Sequence of chain 1.B:
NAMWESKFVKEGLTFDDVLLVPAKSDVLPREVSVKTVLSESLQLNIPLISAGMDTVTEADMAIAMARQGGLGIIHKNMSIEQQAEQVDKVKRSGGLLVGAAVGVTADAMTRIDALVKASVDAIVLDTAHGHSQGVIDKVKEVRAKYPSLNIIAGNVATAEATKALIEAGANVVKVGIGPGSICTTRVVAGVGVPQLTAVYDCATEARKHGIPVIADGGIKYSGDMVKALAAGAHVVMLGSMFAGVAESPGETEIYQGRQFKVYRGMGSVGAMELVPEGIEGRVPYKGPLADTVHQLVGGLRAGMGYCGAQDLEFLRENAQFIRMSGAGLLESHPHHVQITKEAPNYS

This protein binds this small molecule.
Small molecule (SMILES): N/C=N\c1c(C(=O)O)ncn1[C@@H]1O[C@H](COP(=O)(O)O)[C@@H](O)[C@H]1O

Binding-site contacts:
Ligand atom N4 contacts residue THR186 of chain 1.B at 3.3 Å (h-bond).
Ligand atom O4 contacts residue GLY181 of chain 1.B at 3.4 Å.
Ligand atom O3 contacts residue ALA52 of chain 1.B at 3.6 Å.
Ligand atom C6 contacts residue ASP217 of chain 1.B at 3.4 Å.
Ligand atom O5 contacts residue GLY240 of chain 1.B at 2.8 Å (h-bond).
Ligand atom O5 contacts residue SER241 of chain 1.B at 3.5 Å (h-bond).
Ligand atom O1 contacts residue GLY293 of chain 1.B at 3.5 Å.
Ligand atom C8 contacts residue TYR264 of chain 1.B at 3.6 Å (hydrophobic).
Ligand atom O3 contacts residue ASP217 of chain 1.B at 2.5 Å (salt-bridge).
Ligand atom N2 contacts residue ILE183 of chain 1.B at 3.7 Å.
Ligand atom C1 contacts residue GLY293 of chain 1.B at 3.8 Å.
Ligand atom O7 contacts residue SER182 of chain 1.B at 2.8 Å (h-bond).
Ligand atom P1 contacts residue SER182 of chain 1.B at 3.6 Å.
Ligand atom N3 contacts residue CYS184 of chain 1.B at 2.7 Å (h-bond).
Ligand atom N4 contacts residue CYS184 of chain 1.B at 2.9 Å (h-bond).
Ligand atom O4 contacts residue GLY218 of chain 1.B at 3.5 Å.
Ligand atom O6 contacts residue TYR264 of chain 1.B at 2.7 Å (h-bond).
Ligand atom C2 contacts residue ILE183 of chain 1.B at 3.2 Å (hydrophobic).
Ligand atom O1 contacts residue GLY268 of chain 1.B at 2.5 Å (h-bond).
Ligand atom N1 contacts residue MET267 of chain 1.B at 3.0 Å (h-bond).
Ligand atom C7 contacts residue ASP217 of chain 1.B at 3.5 Å.
Ligand atom O7 contacts residue GLY181 of chain 1.B at 3.4 Å.
Ligand atom O9 contacts residue GLU292 of chain 1.B at 2.5 Å (salt-bridge).
Ligand atom C1 contacts residue GLU292 of chain 1.B at 3.6 Å.
Ligand atom C9 contacts residue ILE183 of chain 1.B at 3.3 Å (hydrophobic).
Ligand atom C1 contacts residue GLY268 of chain 1.B at 3.6 Å.
Ligand atom O7 contacts residue GLY219 of chain 1.B at 2.9 Å (h-bond).
Ligand atom O1 contacts residue MET267 of chain 1.B at 3.2 Å (h-bond).
Ligand atom O9 contacts residue CYS184 of chain 1.B at 3.5 Å (h-bond).
Ligand atom O1 contacts residue GLY266 of chain 1.B at 3.2 Å.
Ligand atom C1 contacts residue ILE183 of chain 1.B at 3.6 Å (hydrophobic).
Ligand atom O2 contacts residue ASP217 of chain 1.B at 2.7 Å (salt-bridge).
Ligand atom N3 contacts residue ILE183 of chain 1.B at 3.7 Å.
Ligand atom N1 contacts residue GLY266 of chain 1.B at 3.7 Å.
Ligand atom O9 contacts residue GLY293 of chain 1.B at 3.3 Å.
Ligand atom C10 contacts residue CYS184 of chain 1.B at 1.9 Å (hydrophobic).
Ligand atom O6 contacts residue SER241 of chain 1.B at 3.0 Å (h-bond).
Ligand atom N1 contacts residue ILE183 of chain 1.B at 3.6 Å.
Ligand atom O6 contacts residue SER182 of chain 1.B at 2.7 Å (h-bond).
Ligand atom O3 contacts residue MET238 of chain 1.B at 3.6 Å (h-bond).